Sequence of chain 10.A:
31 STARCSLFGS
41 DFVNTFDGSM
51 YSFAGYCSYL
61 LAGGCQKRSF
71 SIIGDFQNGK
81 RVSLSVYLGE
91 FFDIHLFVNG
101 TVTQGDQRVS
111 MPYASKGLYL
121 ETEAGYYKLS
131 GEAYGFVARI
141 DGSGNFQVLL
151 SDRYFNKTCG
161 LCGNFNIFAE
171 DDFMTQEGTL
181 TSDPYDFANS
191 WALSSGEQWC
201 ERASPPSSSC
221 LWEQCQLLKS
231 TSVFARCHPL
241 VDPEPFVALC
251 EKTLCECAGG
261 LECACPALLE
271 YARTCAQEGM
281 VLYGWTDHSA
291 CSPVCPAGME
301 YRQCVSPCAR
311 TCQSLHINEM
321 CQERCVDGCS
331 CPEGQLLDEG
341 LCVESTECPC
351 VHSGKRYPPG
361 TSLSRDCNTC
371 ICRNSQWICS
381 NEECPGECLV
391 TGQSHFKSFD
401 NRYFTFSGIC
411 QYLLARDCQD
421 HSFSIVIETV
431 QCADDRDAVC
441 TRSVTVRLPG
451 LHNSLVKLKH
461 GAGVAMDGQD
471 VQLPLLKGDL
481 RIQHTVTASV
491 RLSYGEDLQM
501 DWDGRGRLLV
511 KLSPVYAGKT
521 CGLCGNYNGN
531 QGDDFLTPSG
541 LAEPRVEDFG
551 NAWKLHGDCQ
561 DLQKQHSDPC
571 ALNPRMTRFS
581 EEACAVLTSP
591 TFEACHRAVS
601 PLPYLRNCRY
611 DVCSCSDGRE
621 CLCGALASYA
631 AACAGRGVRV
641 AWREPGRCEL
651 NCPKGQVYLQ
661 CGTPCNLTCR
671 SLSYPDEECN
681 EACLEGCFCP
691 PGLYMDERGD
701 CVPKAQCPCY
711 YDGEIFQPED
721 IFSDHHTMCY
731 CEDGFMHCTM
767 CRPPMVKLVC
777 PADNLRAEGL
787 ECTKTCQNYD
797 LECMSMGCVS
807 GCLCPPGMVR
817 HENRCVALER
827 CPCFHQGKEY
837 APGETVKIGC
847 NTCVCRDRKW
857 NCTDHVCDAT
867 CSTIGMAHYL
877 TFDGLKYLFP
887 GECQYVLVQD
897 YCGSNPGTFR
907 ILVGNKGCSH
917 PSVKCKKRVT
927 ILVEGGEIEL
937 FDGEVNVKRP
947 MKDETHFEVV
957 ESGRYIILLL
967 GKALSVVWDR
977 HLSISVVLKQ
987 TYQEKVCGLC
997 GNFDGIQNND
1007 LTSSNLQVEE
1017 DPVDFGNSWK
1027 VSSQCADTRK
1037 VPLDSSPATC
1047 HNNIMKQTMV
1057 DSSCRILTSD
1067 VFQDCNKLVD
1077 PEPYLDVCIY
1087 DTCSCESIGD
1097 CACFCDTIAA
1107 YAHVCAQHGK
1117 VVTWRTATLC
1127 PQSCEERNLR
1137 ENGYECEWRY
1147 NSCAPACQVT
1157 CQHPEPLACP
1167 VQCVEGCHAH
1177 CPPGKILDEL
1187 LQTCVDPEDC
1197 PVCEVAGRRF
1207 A

Binding-site contacts:
Ligand atom C1 contacts residue ASN1147 of chain 10.A at 1.4 Å.
Ligand atom O7 contacts residue ASN1147 of chain 10.A at 3.9 Å.
Ligand atom C4 contacts residue ASN1147 of chain 10.A at 4.2 Å.
Ligand atom O5 contacts residue PRO1151 of chain 10.A at 4.5 Å.
Ligand atom O6 contacts residue HIS1174 of chain 10.A at 4.5 Å.
Ligand atom O6 contacts residue HIS1176 of chain 10.A at 3.0 Å (h-bond).
Ligand atom C5 contacts residue ASN1147 of chain 10.A at 3.6 Å.
Ligand atom O5 contacts residue ASN1147 of chain 10.A at 2.3 Å (h-bond).
Ligand atom N2 contacts residue ASN1147 of chain 10.A at 2.5 Å (h-bond).
Ligand atom C2 contacts residue ASN1147 of chain 10.A at 2.5 Å.
Ligand atom C8 contacts residue ASN1147 of chain 10.A at 3.4 Å.
Ligand atom C6 contacts residue PRO1151 of chain 10.A at 4.4 Å (hydrophobic).
Ligand atom C6 contacts residue HIS1176 of chain 10.A at 4.3 Å.
Ligand atom C3 contacts residue ASN1147 of chain 10.A at 3.8 Å.
Ligand atom C7 contacts residue ASN1147 of chain 10.A at 3.1 Å.

A small-molecule ligand and the protein it binds are described below.
Small molecule (SMILES): CC(=O)N[C@@H]1[C@@H](O)[C@H](O)[C@@H](CO)O[C@H]1O